Sequence of chain 1.C:
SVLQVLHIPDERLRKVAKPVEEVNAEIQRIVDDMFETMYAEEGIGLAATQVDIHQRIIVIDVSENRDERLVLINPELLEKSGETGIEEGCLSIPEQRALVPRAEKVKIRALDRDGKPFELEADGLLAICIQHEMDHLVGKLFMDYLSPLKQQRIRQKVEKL

Binding-site contacts:
Ligand atom O4 contacts residue LEU91 of chain 1.C at 2.9 Å (h-bond).
Ligand atom O20 contacts residue GLY89 of chain 1.C at 2.6 Å (h-bond).
Ligand atom C26 contacts residue GLU87 of chain 1.C at 3.2 Å.
Ligand atom N1 contacts residue HIS132 of chain 1.C at 3.6 Å.
Ligand atom O27 contacts residue GLU87 of chain 1.C at 2.5 Å (salt-bridge).
Ligand atom O2 contacts residue GLU133 of chain 1.C at 2.5 Å (salt-bridge).
Ligand atom O4 contacts residue CYS90 of chain 1.C at 3.3 Å (h-bond).
Ligand atom C5 contacts residue LEU91 of chain 1.C at 3.6 Å (hydrophobic).
Ligand atom O4 contacts residue ZN1 of chain 1.J at 2.3 Å.
Ligand atom C19 contacts residue GLY89 of chain 1.C at 3.7 Å.
Ligand atom C3 contacts residue ZN1 of chain 1.J at 2.9 Å.
Ligand atom C18 contacts residue ARG97 of chain 1.C at 3.1 Å.
Ligand atom C12 contacts residue GLY89 of chain 1.C at 3.8 Å.
Ligand atom O2 contacts residue ZN1 of chain 1.J at 2.4 Å.
Ligand atom O13 contacts residue GLY43 of chain 1.C at 3.0 Å.
Ligand atom C3 contacts residue GLU133 of chain 1.C at 3.8 Å.
Ligand atom C8 contacts residue HIS132 of chain 1.C at 3.7 Å.
Ligand atom O2 contacts residue HIS132 of chain 1.C at 3.4 Å.
Ligand atom C22 contacts residue GLU87 of chain 1.C at 3.8 Å.
Ligand atom C9 contacts residue HIS132 of chain 1.C at 3.8 Å.
Ligand atom C24 contacts residue ILE44 of chain 1.C at 3.6 Å (hydrophobic).
Ligand atom O2 contacts residue GLN50 of chain 1.C at 2.9 Å (h-bond).
Ligand atom C6 contacts residue GLY89 of chain 1.C at 3.6 Å.
Ligand atom N14 contacts residue GLY89 of chain 1.C at 2.9 Å (h-bond).
Ligand atom C7 contacts residue HIS132 of chain 1.C at 3.6 Å.
Ligand atom O4 contacts residue HIS132 of chain 1.C at 3.7 Å.
Ligand atom O2 contacts residue HIS136 of chain 1.C at 3.2 Å.
Ligand atom O13 contacts residue ILE44 of chain 1.C at 2.9 Å (h-bond).
Ligand atom O4 contacts residue GLN50 of chain 1.C at 3.5 Å (h-bond).
Ligand atom C7 contacts residue GLU133 of chain 1.C at 3.6 Å.
Ligand atom C3 contacts residue HIS132 of chain 1.C at 3.8 Å.
Ligand atom C11 contacts residue ILE128 of chain 1.C at 3.8 Å (hydrophobic).
Ligand atom C5 contacts residue GLY45 of chain 1.C at 3.3 Å.
Ligand atom N1 contacts residue GLY45 of chain 1.C at 3.1 Å (h-bond).
Ligand atom C3 contacts residue GLY45 of chain 1.C at 3.6 Å.
Ligand atom O20 contacts residue GLU88 of chain 1.C at 3.4 Å.
Ligand atom N1 contacts residue GLN50 of chain 1.C at 3.7 Å.
Ligand atom N1 contacts residue ZN1 of chain 1.J at 3.0 Å.
Ligand atom C15 contacts residue GLY89 of chain 1.C at 3.8 Å.
Ligand atom N1 contacts residue GLU133 of chain 1.C at 2.6 Å (salt-bridge).

A protein and the small-molecule ligand that binds it are described below.
Small molecule (SMILES): CCCCC[C@H](CC(=O)NO)C(=O)N[C@H](C(=O)N1CCC[C@H]1CO)C(C)C